Sequence of chain 1.B:
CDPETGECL

The small molecule below binds the protein below.
Small molecule (SMILES): CCOC(=O)CN(C)c1nc(CC)cc(CC)n1

Binding-site contacts:
Ligand atom C31 contacts residue CYS2 of chain 1.B at 1.8 Å (hydrophobic).
Ligand atom C10 contacts residue CYS2 of chain 1.B at 4.2 Å (hydrophobic).
Ligand atom N2 contacts residue ACE1 of chain 1.B at 4.1 Å.
Ligand atom C6 contacts residue CYS2 of chain 1.B at 3.6 Å (hydrophobic).
Ligand atom C3 contacts residue ACE1 of chain 1.B at 3.5 Å.
Ligand atom C5 contacts residue ACE1 of chain 1.B at 3.7 Å.
Ligand atom C31 contacts residue TYR251 of chain 1.A at 4.2 Å (hydrophobic).
Ligand atom N contacts residue ACE1 of chain 1.B at 3.8 Å.
Ligand atom C8 contacts residue CYS9 of chain 1.B at 4.1 Å (hydrophobic).
Ligand atom C10 contacts residue GLU8 of chain 1.B at 4.4 Å.
Ligand atom C10 contacts residue CYS9 of chain 1.B at 1.8 Å (hydrophobic).
Ligand atom C9 contacts residue CYS9 of chain 1.B at 2.8 Å (hydrophobic).
Ligand atom C32 contacts residue CYS2 of chain 1.B at 2.8 Å (hydrophobic).
Ligand atom C6 contacts residue ACE1 of chain 1.B at 4.4 Å.
Ligand atom C32 contacts residue TYR251 of chain 1.A at 4.2 Å (hydrophobic).
Ligand atom C8 contacts residue CYS2 of chain 1.B at 4.4 Å (hydrophobic).
Ligand atom N1 contacts residue CYS2 of chain 1.B at 4.2 Å.
Ligand atom C31 contacts residue ACE1 of chain 1.B at 4.3 Å.
Ligand atom N1 contacts residue ACE1 of chain 1.B at 3.9 Å.
Ligand atom C7 contacts residue CYS2 of chain 1.B at 3.6 Å (hydrophobic).
Ligand atom C4 contacts residue ACE1 of chain 1.B at 4.4 Å.

Sequence of chain 1.A:
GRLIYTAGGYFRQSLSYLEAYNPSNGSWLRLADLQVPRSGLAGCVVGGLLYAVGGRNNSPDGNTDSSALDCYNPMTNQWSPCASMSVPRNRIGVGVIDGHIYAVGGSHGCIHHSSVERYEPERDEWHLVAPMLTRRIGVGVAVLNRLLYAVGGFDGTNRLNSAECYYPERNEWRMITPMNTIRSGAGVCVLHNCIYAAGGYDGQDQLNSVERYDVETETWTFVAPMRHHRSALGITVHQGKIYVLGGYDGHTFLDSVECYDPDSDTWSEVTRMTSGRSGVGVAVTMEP